Binding-site contacts:
Ligand atom O6 contacts residue THR85 of chain 4.F at 4.4 Å.
Ligand atom C5 contacts residue ASN175 of chain 4.F at 3.7 Å.
Ligand atom C6 contacts residue NAG1 of chain 4.K at 4.2 Å.
Ligand atom C8 contacts residue ARG88 of chain 4.F at 4.3 Å.
Ligand atom O7 contacts residue ASN175 of chain 4.F at 3.5 Å (h-bond).
Ligand atom O6 contacts residue GLU174 of chain 4.F at 3.8 Å.
Ligand atom C5 contacts residue THR85 of chain 4.F at 4.0 Å.
Ligand atom C3 contacts residue NAG1 of chain 4.K at 3.7 Å.
Ligand atom C1 contacts residue THR85 of chain 4.F at 3.8 Å.
Ligand atom O5 contacts residue GLU174 of chain 4.F at 3.5 Å (salt-bridge).
Ligand atom O6 contacts residue PHE173 of chain 4.F at 4.0 Å.
Ligand atom C2 contacts residue ASN175 of chain 4.F at 2.4 Å.
Ligand atom C8 contacts residue ASN175 of chain 4.F at 4.5 Å.
Ligand atom N2 contacts residue ASN175 of chain 4.F at 2.9 Å (h-bond).
Ligand atom C3 contacts residue ASN175 of chain 4.F at 3.8 Å.
Ligand atom C1 contacts residue ASN175 of chain 4.F at 1.4 Å.
Ligand atom C7 contacts residue PRO86 of chain 4.F at 4.3 Å (hydrophobic).
Ligand atom C8 contacts residue GLU87 of chain 4.F at 3.6 Å.
Ligand atom C7 contacts residue ASN175 of chain 4.F at 3.4 Å.
Ligand atom N2 contacts residue PRO86 of chain 4.F at 3.9 Å.
Ligand atom C2 contacts residue THR85 of chain 4.F at 4.5 Å.
Ligand atom N2 contacts residue THR85 of chain 4.F at 4.5 Å.
Ligand atom C8 contacts residue PRO86 of chain 4.F at 3.6 Å (hydrophobic).
Ligand atom O5 contacts residue ASN175 of chain 4.F at 2.4 Å (h-bond).
Ligand atom C4 contacts residue NAG1 of chain 4.K at 3.5 Å.
Ligand atom C3 contacts residue THR85 of chain 4.F at 4.4 Å.
Ligand atom C5 contacts residue NAG1 of chain 4.K at 3.8 Å.
Ligand atom O4 contacts residue NAG1 of chain 4.K at 2.3 Å (h-bond).
Ligand atom C4 contacts residue ASN175 of chain 4.F at 4.2 Å.
Ligand atom C1 contacts residue GLU174 of chain 4.F at 4.1 Å.
Ligand atom O5 contacts residue THR85 of chain 4.F at 4.3 Å.
Ligand atom O3 contacts residue NAG1 of chain 4.K at 3.9 Å.

The small molecule below binds the protein below.
Small molecule (SMILES): CC(=O)N[C@@H]1[C@@H](O)[C@H](O)[C@@H](CO)O[C@H]1O

Sequence of chain 4.F:
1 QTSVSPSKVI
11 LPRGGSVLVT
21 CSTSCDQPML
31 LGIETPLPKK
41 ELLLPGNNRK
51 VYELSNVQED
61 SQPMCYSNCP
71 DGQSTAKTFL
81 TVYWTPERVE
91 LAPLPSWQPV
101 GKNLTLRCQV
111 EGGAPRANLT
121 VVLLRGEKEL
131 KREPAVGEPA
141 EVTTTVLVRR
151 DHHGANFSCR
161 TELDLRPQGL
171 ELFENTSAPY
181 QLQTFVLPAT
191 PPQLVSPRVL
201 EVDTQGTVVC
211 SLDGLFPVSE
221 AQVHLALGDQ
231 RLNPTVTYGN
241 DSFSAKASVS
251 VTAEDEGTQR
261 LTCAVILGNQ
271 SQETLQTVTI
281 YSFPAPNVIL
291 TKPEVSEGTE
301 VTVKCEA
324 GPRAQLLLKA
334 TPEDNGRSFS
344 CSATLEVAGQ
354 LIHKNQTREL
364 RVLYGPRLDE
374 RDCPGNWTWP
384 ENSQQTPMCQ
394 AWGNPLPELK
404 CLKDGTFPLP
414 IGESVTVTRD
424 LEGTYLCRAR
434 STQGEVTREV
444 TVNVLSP